Sequence of chain 1.B:
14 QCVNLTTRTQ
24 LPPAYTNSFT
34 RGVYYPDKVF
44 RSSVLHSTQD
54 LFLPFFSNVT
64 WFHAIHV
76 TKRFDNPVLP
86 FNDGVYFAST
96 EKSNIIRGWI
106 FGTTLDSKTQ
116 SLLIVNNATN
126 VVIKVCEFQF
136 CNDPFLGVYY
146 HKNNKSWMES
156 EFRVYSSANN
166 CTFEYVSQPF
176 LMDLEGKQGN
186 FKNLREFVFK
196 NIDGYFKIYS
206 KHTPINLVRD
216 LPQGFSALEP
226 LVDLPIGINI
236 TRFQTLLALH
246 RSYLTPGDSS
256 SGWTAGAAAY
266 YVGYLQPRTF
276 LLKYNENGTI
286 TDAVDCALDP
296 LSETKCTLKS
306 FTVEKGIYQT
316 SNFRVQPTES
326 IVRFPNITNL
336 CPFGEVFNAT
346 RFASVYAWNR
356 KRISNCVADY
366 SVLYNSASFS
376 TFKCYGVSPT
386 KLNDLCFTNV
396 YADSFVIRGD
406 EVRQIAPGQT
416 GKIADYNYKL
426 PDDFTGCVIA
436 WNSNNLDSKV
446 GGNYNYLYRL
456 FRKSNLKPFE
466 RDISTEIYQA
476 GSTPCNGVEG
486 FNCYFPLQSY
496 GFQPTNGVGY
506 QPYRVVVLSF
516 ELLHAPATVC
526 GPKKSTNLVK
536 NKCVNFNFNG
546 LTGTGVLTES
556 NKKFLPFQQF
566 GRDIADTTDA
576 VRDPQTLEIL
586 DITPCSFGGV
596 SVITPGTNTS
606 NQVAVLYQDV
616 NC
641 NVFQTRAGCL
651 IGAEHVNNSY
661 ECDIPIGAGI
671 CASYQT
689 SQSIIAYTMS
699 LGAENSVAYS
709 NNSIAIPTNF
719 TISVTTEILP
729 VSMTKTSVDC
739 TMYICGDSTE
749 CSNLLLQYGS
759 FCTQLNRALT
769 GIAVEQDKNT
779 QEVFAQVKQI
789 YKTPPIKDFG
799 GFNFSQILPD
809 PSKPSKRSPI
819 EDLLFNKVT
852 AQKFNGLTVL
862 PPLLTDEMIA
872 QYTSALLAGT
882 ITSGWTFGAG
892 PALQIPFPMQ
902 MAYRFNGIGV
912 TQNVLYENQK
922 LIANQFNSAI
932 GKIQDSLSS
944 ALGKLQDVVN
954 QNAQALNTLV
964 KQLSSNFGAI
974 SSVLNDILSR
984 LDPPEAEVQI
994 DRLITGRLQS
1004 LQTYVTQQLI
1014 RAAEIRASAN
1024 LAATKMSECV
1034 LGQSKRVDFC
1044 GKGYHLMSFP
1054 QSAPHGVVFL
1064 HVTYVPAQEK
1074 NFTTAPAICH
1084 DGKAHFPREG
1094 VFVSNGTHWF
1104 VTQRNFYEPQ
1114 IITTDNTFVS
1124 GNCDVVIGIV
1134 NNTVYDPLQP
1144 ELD

This protein binds this small molecule.
Small molecule (SMILES): CC(=O)N[C@H]1[C@H](O[C@H]2[C@H](O)[C@@H](NC(C)=O)CO[C@@H]2CO)O[C@H](CO)[C@@H](O)[C@@H]1O

Binding-site contacts:
Ligand atom O7 contacts residue ASN717 of chain 1.B at 3.3 Å (h-bond).
Ligand atom C3 contacts residue LEU922 of chain 1.B at 3.8 Å (hydrophobic).
Ligand atom O5 contacts residue GLN926 of chain 1.B at 4.2 Å.
Ligand atom O7 contacts residue ASN925 of chain 1.B at 4.3 Å.
Ligand atom N2 contacts residue ASN717 of chain 1.B at 2.9 Å (h-bond).
Ligand atom C1 contacts residue ASN717 of chain 1.B at 1.4 Å.
Ligand atom C5 contacts residue ASN717 of chain 1.B at 3.7 Å.
Ligand atom C4 contacts residue ASN717 of chain 1.B at 4.2 Å.
Ligand atom C8 contacts residue ASN717 of chain 1.B at 4.2 Å.
Ligand atom C6 contacts residue GLN926 of chain 1.B at 4.1 Å.
Ligand atom N2 contacts residue LEU922 of chain 1.B at 4.5 Å.
Ligand atom O4 contacts residue LEU922 of chain 1.B at 4.4 Å.
Ligand atom C2 contacts residue ASN717 of chain 1.B at 2.5 Å.
Ligand atom C5 contacts residue GLN926 of chain 1.B at 3.9 Å.
Ligand atom O7 contacts residue GLN1071 of chain 1.B at 3.6 Å (h-bond).
Ligand atom C7 contacts residue ASN717 of chain 1.B at 3.3 Å.
Ligand atom O5 contacts residue ASN717 of chain 1.B at 2.4 Å (h-bond).
Ligand atom O3 contacts residue LEU922 of chain 1.B at 4.4 Å.
Ligand atom C3 contacts residue ASN717 of chain 1.B at 3.8 Å.